Binding-site contacts:
Ligand atom O5 contacts residue CYS1057 of chain 1.C at 3.9 Å.
Ligand atom C1 contacts residue ASN1109 of chain 1.C at 3.4 Å.
Ligand atom C7 contacts residue ASN1109 of chain 1.C at 3.5 Å.
Ligand atom C2 contacts residue ASN1109 of chain 1.C at 3.5 Å.
Ligand atom O5 contacts residue ASN1109 of chain 1.C at 3.8 Å.
Ligand atom C1 contacts residue CYS1057 of chain 1.C at 4.4 Å (hydrophobic).
Ligand atom O7 contacts residue ASN1109 of chain 1.C at 2.5 Å (h-bond).
Ligand atom C8 contacts residue ILE1107 of chain 1.C at 4.1 Å (hydrophobic).
Ligand atom N2 contacts residue ASN1109 of chain 1.C at 3.9 Å.

Sequence of chain 1.C:
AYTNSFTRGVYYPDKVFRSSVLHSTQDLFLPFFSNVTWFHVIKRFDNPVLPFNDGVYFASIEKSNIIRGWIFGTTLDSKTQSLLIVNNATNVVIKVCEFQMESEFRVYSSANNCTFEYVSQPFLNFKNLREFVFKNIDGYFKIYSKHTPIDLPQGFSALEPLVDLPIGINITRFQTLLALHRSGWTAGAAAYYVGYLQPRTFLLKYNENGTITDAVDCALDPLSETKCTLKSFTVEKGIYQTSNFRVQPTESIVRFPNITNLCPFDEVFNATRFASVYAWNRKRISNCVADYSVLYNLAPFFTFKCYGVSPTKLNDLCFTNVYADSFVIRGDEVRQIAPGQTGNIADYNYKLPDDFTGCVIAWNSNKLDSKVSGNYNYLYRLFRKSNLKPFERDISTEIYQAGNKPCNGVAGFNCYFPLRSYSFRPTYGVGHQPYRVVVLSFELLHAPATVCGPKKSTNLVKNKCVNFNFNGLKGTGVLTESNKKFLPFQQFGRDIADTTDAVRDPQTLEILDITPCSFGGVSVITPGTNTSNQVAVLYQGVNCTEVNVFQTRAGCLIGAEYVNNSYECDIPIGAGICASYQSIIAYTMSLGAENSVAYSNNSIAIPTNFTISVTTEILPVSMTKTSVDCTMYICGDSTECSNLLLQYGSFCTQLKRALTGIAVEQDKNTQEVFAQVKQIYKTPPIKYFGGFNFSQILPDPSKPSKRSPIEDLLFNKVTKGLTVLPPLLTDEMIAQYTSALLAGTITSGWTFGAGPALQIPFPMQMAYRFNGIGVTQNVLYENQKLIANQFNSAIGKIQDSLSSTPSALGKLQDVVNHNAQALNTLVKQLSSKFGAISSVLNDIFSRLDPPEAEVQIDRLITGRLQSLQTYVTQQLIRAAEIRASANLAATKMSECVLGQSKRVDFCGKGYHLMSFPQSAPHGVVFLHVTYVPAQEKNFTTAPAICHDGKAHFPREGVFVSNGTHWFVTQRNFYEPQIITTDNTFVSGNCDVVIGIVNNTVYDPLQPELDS

This protein binds this small molecule.
Small molecule (SMILES): CC(=O)N[C@H]1[C@H](O[C@H]2[C@H](O)[C@@H](NC(C)=O)CO[C@@H]2CO)O[C@H](CO)[C@@H](O)[C@@H]1O